Sequence of chain 1.A:
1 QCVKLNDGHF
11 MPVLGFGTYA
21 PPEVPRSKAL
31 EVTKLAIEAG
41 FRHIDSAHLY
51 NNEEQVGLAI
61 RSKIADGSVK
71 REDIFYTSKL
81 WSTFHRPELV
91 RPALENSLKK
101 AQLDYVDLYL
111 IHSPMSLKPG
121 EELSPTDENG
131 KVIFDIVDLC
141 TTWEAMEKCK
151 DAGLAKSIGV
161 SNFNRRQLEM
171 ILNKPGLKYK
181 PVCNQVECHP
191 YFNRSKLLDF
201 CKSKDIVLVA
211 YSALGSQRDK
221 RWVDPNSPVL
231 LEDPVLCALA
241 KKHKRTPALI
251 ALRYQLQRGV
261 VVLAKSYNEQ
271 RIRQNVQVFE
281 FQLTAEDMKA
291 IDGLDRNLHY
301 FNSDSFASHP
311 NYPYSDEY

Binding-site contacts:
Ligand atom N10 contacts residue NAP1 of chain 1.E at 3.3 Å (h-bond).
Ligand atom C06 contacts residue PHE301 of chain 1.A at 3.8 Å (hydrophobic).
Ligand atom C11 contacts residue NAP1 of chain 1.E at 3.9 Å.
Ligand atom N08 contacts residue NAP1 of chain 1.E at 3.3 Å.
Ligand atom O09 contacts residue NAP1 of chain 1.E at 3.5 Å.
Ligand atom N10 contacts residue LEU49 of chain 1.A at 3.9 Å.
Ligand atom O17 contacts residue HIS112 of chain 1.A at 2.8 Å (h-bond).
Ligand atom F20 contacts residue TYR211 of chain 1.A at 3.5 Å.
Ligand atom F21 contacts residue MET115 of chain 1.A at 3.3 Å.
Ligand atom F23 contacts residue PHE306 of chain 1.A at 3.9 Å.
Ligand atom F24 contacts residue PHE301 of chain 1.A at 3.6 Å.
Ligand atom C04 contacts residue TRP222 of chain 1.A at 3.8 Å (hydrophobic).
Ligand atom F24 contacts residue PHE306 of chain 1.A at 3.0 Å.
Ligand atom C16 contacts residue PHE301 of chain 1.A at 3.5 Å (hydrophobic).
Ligand atom O17 contacts residue NAP1 of chain 1.E at 2.9 Å.
Ligand atom N08 contacts residue TYR19 of chain 1.A at 3.6 Å.
Ligand atom C06 contacts residue TRP222 of chain 1.A at 3.6 Å (hydrophobic).
Ligand atom N08 contacts residue TYR50 of chain 1.A at 3.0 Å (h-bond).
Ligand atom F20 contacts residue ASN162 of chain 1.A at 3.2 Å.
Ligand atom C14 contacts residue PHE301 of chain 1.A at 3.7 Å (hydrophobic).
Ligand atom O17 contacts residue TYR50 of chain 1.A at 2.5 Å (h-bond).
Ligand atom C18 contacts residue MET115 of chain 1.A at 3.9 Å (hydrophobic).
Ligand atom C03 contacts residue NAP1 of chain 1.E at 3.7 Å.
Ligand atom C07 contacts residue TYR50 of chain 1.A at 3.1 Å (hydrophobic).
Ligand atom O09 contacts residue TYR19 of chain 1.A at 3.3 Å.
Ligand atom C07 contacts residue HIS112 of chain 1.A at 3.9 Å.
Ligand atom C12 contacts residue NAP1 of chain 1.E at 3.5 Å.
Ligand atom C13 contacts residue TRP81 of chain 1.A at 4.0 Å (hydrophobic).
Ligand atom C02 contacts residue NAP1 of chain 1.E at 3.6 Å.
Ligand atom C01 contacts residue NAP1 of chain 1.E at 3.3 Å.
Ligand atom C15 contacts residue PHE301 of chain 1.A at 3.6 Å (hydrophobic).
Ligand atom F21 contacts residue PHE301 of chain 1.A at 3.5 Å.
Ligand atom N10 contacts residue HIS112 of chain 1.A at 3.8 Å.
Ligand atom F21 contacts residue SER303 of chain 1.A at 4.0 Å.
Ligand atom F19 contacts residue ASN162 of chain 1.A at 3.6 Å.
Ligand atom C07 contacts residue NAP1 of chain 1.E at 3.1 Å.
Ligand atom F23 contacts residue TRP81 of chain 1.A at 3.1 Å.
Ligand atom C05 contacts residue PHE301 of chain 1.A at 3.6 Å (hydrophobic).
Ligand atom F19 contacts residue SER113 of chain 1.A at 3.4 Å.
Ligand atom F19 contacts residue MET115 of chain 1.A at 3.4 Å.

This protein binds this small molecule.
Small molecule (SMILES): O=c1[nH]oc2cccc(Nc3cc(C(F)(F)F)cc(C(F)(F)F)c3)c12